Binding-site contacts:
Ligand atom O6 contacts residue ASN219 of chain 1.B at 4.1 Å.
Ligand atom C4 contacts residue GLY19 of chain 1.B at 4.4 Å.
Ligand atom O6 contacts residue ALA23 of chain 1.B at 3.8 Å.
Ligand atom C5 contacts residue LEU20 of chain 1.B at 4.2 Å (hydrophobic).
Ligand atom O4 contacts residue LEU345 of chain 1.B at 3.1 Å.
Ligand atom O2 contacts residue PHE343 of chain 1.B at 3.7 Å.
Ligand atom C1 contacts residue PHE343 of chain 1.B at 4.3 Å (hydrophobic).
Ligand atom C1 contacts residue PRO342 of chain 1.B at 4.0 Å (hydrophobic).
Ligand atom C3 contacts residue GLY344 of chain 1.B at 4.2 Å.
Ligand atom O4 contacts residue GLY19 of chain 1.B at 3.4 Å.
Ligand atom O5 contacts residue HIS153 of chain 1.B at 4.1 Å.
Ligand atom C1 contacts residue HIS153 of chain 1.B at 4.2 Å.
Ligand atom O3 contacts residue GLY344 of chain 1.B at 3.5 Å (h-bond).
Ligand atom O2 contacts residue GLU341 of chain 1.B at 2.7 Å (salt-bridge).
Ligand atom C3 contacts residue LYS265 of chain 1.B at 4.3 Å.
Ligand atom C6 contacts residue HIS153 of chain 1.B at 3.6 Å.
Ligand atom C2 contacts residue GLU341 of chain 1.B at 3.9 Å.
Ligand atom C4 contacts residue LEU345 of chain 1.B at 3.9 Å (hydrophobic).
Ligand atom C2 contacts residue PHE343 of chain 1.B at 4.2 Å (hydrophobic).
Ligand atom O2 contacts residue PRO342 of chain 1.B at 3.9 Å.
Ligand atom C2 contacts residue LYS265 of chain 1.B at 3.9 Å.
Ligand atom C3 contacts residue LEU345 of chain 1.B at 4.0 Å (hydrophobic).
Ligand atom O6 contacts residue HIS153 of chain 1.B at 2.6 Å (h-bond).
Ligand atom O2 contacts residue LYS265 of chain 1.B at 3.4 Å (salt-bridge).
Ligand atom C6 contacts residue ALA23 of chain 1.B at 4.1 Å (hydrophobic).
Ligand atom O3 contacts residue VAL346 of chain 1.B at 4.1 Å.
Ligand atom O4 contacts residue LEU20 of chain 1.B at 4.3 Å.
Ligand atom C6 contacts residue ASN219 of chain 1.B at 3.4 Å.
Ligand atom C2 contacts residue GLY344 of chain 1.B at 4.0 Å.
Ligand atom C5 contacts residue GLY19 of chain 1.B at 4.1 Å.
Ligand atom O6 contacts residue LEU20 of chain 1.B at 3.8 Å.
Ligand atom O3 contacts residue LEU345 of chain 1.B at 2.7 Å (h-bond).
Ligand atom O2 contacts residue GLY344 of chain 1.B at 3.4 Å (h-bond).

This small molecule binds to this protein.
Small molecule (SMILES): O=C1CO[C@H](CO)[C@@H](O)[C@@H]1O

Sequence of chain 1.B:
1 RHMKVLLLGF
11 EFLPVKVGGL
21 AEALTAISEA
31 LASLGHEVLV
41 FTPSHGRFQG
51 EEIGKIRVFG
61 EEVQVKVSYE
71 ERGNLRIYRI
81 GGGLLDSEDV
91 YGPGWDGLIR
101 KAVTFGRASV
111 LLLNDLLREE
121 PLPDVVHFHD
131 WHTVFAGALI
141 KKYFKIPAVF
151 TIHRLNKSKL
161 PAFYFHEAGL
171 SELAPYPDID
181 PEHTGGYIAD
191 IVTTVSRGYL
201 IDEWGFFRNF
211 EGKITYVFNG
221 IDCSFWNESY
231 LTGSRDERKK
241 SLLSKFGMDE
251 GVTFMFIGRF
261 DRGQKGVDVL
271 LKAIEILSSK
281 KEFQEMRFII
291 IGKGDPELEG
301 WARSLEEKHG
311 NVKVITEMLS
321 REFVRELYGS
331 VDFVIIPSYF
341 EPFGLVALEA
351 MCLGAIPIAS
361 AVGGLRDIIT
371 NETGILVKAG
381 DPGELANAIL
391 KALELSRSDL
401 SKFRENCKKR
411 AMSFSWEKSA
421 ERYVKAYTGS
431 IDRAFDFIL